The small molecule below binds the protein below.
Small molecule (SMILES): CC(C)CCCS(=O)(=O)C[C@H]1NC[C@@H](O)[C@H](O)[C@H]1O

Sequence of chain 1.A:
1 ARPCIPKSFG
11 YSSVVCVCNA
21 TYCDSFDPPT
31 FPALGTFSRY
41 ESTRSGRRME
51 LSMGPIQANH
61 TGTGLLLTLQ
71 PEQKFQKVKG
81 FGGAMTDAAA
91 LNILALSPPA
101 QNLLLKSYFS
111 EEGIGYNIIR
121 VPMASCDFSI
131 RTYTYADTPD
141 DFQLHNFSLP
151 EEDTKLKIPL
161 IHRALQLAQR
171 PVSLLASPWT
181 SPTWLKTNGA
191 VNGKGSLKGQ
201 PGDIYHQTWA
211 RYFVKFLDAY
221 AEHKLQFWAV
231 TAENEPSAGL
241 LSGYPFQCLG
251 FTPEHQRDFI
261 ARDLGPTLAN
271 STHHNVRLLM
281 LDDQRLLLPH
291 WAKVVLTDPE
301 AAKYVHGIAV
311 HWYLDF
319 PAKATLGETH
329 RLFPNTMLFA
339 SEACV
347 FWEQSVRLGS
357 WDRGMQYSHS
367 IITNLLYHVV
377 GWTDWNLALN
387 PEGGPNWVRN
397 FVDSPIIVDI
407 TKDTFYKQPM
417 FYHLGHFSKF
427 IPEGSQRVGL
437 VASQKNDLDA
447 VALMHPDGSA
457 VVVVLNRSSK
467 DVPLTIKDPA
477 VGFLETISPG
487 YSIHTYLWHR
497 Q

Binding-site contacts:
Ligand atom N2 contacts residue GLU235 of chain 1.A at 2.9 Å (salt-bridge).
Ligand atom O10 contacts residue ASP127 of chain 1.A at 2.9 Å (salt-bridge).
Ligand atom C3 contacts residue GLU235 of chain 1.A at 4.2 Å.
Ligand atom C5 contacts residue ASN396 of chain 1.A at 3.2 Å.
Ligand atom O12 contacts residue CYS342 of chain 1.A at 4.2 Å.
Ligand atom C7 contacts residue GLU340 of chain 1.A at 3.3 Å.
Ligand atom C3 contacts residue TYR313 of chain 1.A at 3.6 Å (hydrophobic).
Ligand atom C11 contacts residue TYR244 of chain 1.A at 3.8 Å (hydrophobic).
Ligand atom O12 contacts residue ASN396 of chain 1.A at 2.6 Å (h-bond).
Ligand atom O8 contacts residue ASP127 of chain 1.A at 2.7 Å (salt-bridge).
Ligand atom C5 contacts residue ASP127 of chain 1.A at 3.5 Å.
Ligand atom O12 contacts residue VAL398 of chain 1.A at 4.0 Å.
Ligand atom N2 contacts residue TYR313 of chain 1.A at 3.6 Å.
Ligand atom C8 contacts residue TYR244 of chain 1.A at 4.1 Å (hydrophobic).
Ligand atom C6 contacts residue TRP381 of chain 1.A at 4.0 Å (hydrophobic).
Ligand atom O10 contacts residue TRP179 of chain 1.A at 3.2 Å (h-bond).
Ligand atom O8 contacts residue PHE128 of chain 1.A at 3.3 Å.
Ligand atom O10 contacts residue TRP381 of chain 1.A at 3.9 Å.
Ligand atom O13 contacts residue TYR313 of chain 1.A at 3.5 Å.
Ligand atom C7 contacts residue GLU235 of chain 1.A at 3.0 Å.
Ligand atom C18 contacts residue TYR244 of chain 1.A at 3.5 Å (hydrophobic).
Ligand atom C4 contacts residue TYR313 of chain 1.A at 3.6 Å (hydrophobic).
Ligand atom C16 contacts residue PHE246 of chain 1.A at 4.0 Å (hydrophobic).
Ligand atom C5 contacts residue GLU340 of chain 1.A at 4.2 Å.
Ligand atom C4 contacts residue GLU340 of chain 1.A at 3.7 Å.
Ligand atom C3 contacts residue GLU340 of chain 1.A at 3.7 Å.
Ligand atom C16 contacts residue ASN396 of chain 1.A at 4.2 Å.
Ligand atom O14 contacts residue GLU235 of chain 1.A at 2.7 Å (salt-bridge).
Ligand atom C4 contacts residue ASN396 of chain 1.A at 3.5 Å.
Ligand atom C8 contacts residue PHE246 of chain 1.A at 3.6 Å (hydrophobic).
Ligand atom N2 contacts residue GLU340 of chain 1.A at 2.8 Å (salt-bridge).
Ligand atom S17 contacts residue GLU235 of chain 1.A at 4.1 Å.
Ligand atom C9 contacts residue PHE246 of chain 1.A at 3.2 Å (hydrophobic).
Ligand atom C6 contacts residue GLU340 of chain 1.A at 3.4 Å.
Ligand atom O8 contacts residue ASN396 of chain 1.A at 2.9 Å (h-bond).
Ligand atom O8 contacts residue TRP381 of chain 1.A at 3.3 Å (h-bond).
Ligand atom O12 contacts residue TYR313 of chain 1.A at 3.9 Å.
Ligand atom O14 contacts residue GLN284 of chain 1.A at 3.3 Å (h-bond).
Ligand atom C6 contacts residue ASP127 of chain 1.A at 4.0 Å.
Ligand atom C5 contacts residue PHE246 of chain 1.A at 4.2 Å (hydrophobic).